Binding-site contacts:
Ligand atom C4 contacts residue TYR197 of chain 7.A at 3.4 Å (hydrophobic).
Ligand atom C2A contacts residue TYR152 of chain 7.A at 3.7 Å (hydrophobic).
Ligand atom C1C contacts residue TYR197 of chain 7.A at 3.5 Å (hydrophobic).
Ligand atom C1C contacts residue TYR128 of chain 7.A at 3.5 Å (hydrophobic).
Ligand atom C2C contacts residue ILE104 of chain 7.A at 3.8 Å (hydrophobic).
Ligand atom CM6 contacts residue LEU25 of chain 7.C at 3.8 Å (hydrophobic).
Ligand atom C3B contacts residue MET224 of chain 7.A at 3.6 Å (hydrophobic).
Ligand atom C2A contacts residue PHE186 of chain 7.A at 3.5 Å (hydrophobic).
Ligand atom F3 contacts residue PRO174 of chain 7.A at 2.9 Å.
Ligand atom O1A contacts residue PRO174 of chain 7.A at 3.5 Å.
Ligand atom C5B contacts residue TYR152 of chain 7.A at 3.5 Å (hydrophobic).
Ligand atom C3 contacts residue LEU106 of chain 7.A at 3.8 Å (hydrophobic).
Ligand atom F3 contacts residue TYR152 of chain 7.A at 3.6 Å.
Ligand atom CM6 contacts residue TYR152 of chain 7.A at 3.4 Å (hydrophobic).
Ligand atom CM4 contacts residue ALA150 of chain 7.A at 3.6 Å (hydrophobic).
Ligand atom N1A contacts residue PRO174 of chain 7.A at 3.5 Å.
Ligand atom F3 contacts residue MET151 of chain 7.A at 3.7 Å.
Ligand atom F3 contacts residue SER175 of chain 7.A at 2.8 Å.
Ligand atom F3 contacts residue VAL176 of chain 7.A at 3.6 Å.
Ligand atom C3A contacts residue PHE186 of chain 7.A at 3.7 Å (hydrophobic).
Ligand atom O1 contacts residue MET221 of chain 7.A at 3.7 Å.
Ligand atom F1 contacts residue MET224 of chain 7.A at 3.6 Å.
Ligand atom F1 contacts residue PHE186 of chain 7.A at 3.8 Å.
Ligand atom F2 contacts residue VAL176 of chain 7.A at 2.7 Å.
Ligand atom F1 contacts residue ALA150 of chain 7.A at 3.8 Å.
Ligand atom CM2 contacts residue MET224 of chain 7.A at 3.5 Å (hydrophobic).
Ligand atom F3 contacts residue ALA150 of chain 7.A at 2.7 Å.
Ligand atom O1A contacts residue ALA24 of chain 7.C at 3.3 Å.
Ligand atom C3C contacts residue TYR128 of chain 7.A at 3.3 Å (hydrophobic).
Ligand atom C2C contacts residue TYR128 of chain 7.A at 3.2 Å (hydrophobic).
Ligand atom N1A contacts residue ALA24 of chain 7.C at 3.2 Å.
Ligand atom N3A contacts residue TYR152 of chain 7.A at 3.8 Å.
Ligand atom CM3 contacts residue ASN219 of chain 7.A at 3.8 Å.
Ligand atom CM2 contacts residue ILE104 of chain 7.A at 3.6 Å (hydrophobic).
Ligand atom N3A contacts residue PHE186 of chain 7.A at 3.4 Å.
Ligand atom C6B contacts residue TYR152 of chain 7.A at 3.6 Å (hydrophobic).
Ligand atom C2B contacts residue ILE104 of chain 7.A at 3.8 Å (hydrophobic).
Ligand atom CM6 contacts residue VAL188 of chain 7.A at 3.8 Å (hydrophobic).
Ligand atom CM2 contacts residue TYR128 of chain 7.A at 3.4 Å (hydrophobic).
Ligand atom CM4 contacts residue VAL176 of chain 7.A at 3.8 Å (hydrophobic).

Sequence of chain 8.C:
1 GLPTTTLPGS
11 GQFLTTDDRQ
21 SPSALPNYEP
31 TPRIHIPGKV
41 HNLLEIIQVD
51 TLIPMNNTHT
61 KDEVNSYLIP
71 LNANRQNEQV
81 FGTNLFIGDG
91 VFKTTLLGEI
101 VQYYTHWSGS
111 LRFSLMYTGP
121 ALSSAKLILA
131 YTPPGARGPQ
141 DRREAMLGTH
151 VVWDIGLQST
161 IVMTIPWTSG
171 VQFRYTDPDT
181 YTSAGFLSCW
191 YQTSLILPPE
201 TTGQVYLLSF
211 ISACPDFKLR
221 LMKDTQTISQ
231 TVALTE

Sequence of chain 7.A:
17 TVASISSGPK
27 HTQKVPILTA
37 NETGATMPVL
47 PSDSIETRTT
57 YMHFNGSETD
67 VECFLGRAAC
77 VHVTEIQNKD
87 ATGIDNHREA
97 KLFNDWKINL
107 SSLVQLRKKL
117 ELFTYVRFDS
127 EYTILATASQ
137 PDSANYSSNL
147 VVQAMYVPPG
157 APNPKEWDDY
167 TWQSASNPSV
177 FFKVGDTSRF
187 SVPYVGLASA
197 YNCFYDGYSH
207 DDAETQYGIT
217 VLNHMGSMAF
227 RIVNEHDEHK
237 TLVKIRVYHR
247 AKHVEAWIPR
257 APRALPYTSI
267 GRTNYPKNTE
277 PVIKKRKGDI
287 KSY

This protein binds this small molecule.
Small molecule (SMILES): Cc1cc(CCCOc2c(C)cc(-c3noc(C(F)(F)F)n3)cc2C)on1

Sequence of chain 7.C:
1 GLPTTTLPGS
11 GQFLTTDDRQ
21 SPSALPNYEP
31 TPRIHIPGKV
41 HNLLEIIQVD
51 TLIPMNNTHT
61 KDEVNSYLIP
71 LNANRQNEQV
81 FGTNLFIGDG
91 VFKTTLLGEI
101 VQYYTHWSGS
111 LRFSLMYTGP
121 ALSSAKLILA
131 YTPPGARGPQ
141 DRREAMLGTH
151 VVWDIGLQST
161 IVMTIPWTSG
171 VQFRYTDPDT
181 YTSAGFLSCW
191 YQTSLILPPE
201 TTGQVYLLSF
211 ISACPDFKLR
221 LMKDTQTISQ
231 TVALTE